Binding-site contacts:
Ligand atom C2 contacts residue ASN654 of chain 1.C at 2.5 Å.
Ligand atom C5 contacts residue ASN654 of chain 1.C at 3.7 Å.
Ligand atom N2 contacts residue ASN654 of chain 1.C at 2.9 Å (h-bond).
Ligand atom C8 contacts residue TYR652 of chain 1.C at 3.4 Å (hydrophobic).
Ligand atom C8 contacts residue ASN654 of chain 1.C at 4.1 Å.
Ligand atom O5 contacts residue ASN654 of chain 1.C at 2.3 Å (h-bond).
Ligand atom C1 contacts residue ASN654 of chain 1.C at 1.5 Å.
Ligand atom C4 contacts residue ASN654 of chain 1.C at 4.2 Å.
Ligand atom C3 contacts residue ASN654 of chain 1.C at 3.8 Å.
Ligand atom C7 contacts residue ASN654 of chain 1.C at 3.9 Å.

Sequence of chain 1.C:
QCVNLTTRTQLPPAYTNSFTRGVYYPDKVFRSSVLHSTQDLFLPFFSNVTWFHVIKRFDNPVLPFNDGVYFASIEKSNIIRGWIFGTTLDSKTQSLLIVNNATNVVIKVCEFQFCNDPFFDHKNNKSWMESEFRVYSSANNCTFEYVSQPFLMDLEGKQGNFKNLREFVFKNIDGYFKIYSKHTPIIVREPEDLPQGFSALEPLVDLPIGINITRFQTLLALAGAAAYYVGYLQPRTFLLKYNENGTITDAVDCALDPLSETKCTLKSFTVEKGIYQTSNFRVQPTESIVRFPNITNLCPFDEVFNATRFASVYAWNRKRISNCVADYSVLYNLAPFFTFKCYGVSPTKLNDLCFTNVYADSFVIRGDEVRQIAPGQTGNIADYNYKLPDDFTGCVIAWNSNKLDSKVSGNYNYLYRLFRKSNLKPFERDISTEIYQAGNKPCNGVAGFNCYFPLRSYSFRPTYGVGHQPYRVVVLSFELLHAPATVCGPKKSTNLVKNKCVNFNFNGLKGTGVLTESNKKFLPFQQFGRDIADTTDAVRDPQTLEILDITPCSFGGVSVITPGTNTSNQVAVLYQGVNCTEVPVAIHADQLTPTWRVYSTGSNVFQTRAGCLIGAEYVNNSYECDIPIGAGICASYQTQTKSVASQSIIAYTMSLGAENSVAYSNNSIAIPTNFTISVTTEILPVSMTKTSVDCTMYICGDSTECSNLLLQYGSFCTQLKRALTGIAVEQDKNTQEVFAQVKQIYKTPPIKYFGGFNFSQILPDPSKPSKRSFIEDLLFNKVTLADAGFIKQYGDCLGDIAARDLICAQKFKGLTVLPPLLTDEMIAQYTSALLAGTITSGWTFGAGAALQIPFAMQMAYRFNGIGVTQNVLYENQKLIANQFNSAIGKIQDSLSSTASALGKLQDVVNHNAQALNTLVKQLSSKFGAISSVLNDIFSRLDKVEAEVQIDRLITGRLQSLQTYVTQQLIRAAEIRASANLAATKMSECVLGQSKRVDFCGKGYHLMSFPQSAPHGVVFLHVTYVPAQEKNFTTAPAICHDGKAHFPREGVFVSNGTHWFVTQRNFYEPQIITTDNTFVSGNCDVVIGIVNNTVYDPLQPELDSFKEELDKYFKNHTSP

The protein below binds the small molecule below.
Small molecule (SMILES): CC(=O)N[C@@H]1[C@@H](O)[C@H](O)[C@@H](CO)O[C@H]1O